This protein binds this small molecule.
Small molecule (SMILES): CC(C)CCCCCCC(=O)O

Binding-site contacts:
Ligand atom CAK contacts residue OMY6 of chain 1.L at 4.2 Å.
Ligand atom CAL contacts residue N1L1 of chain 1.WA at 2.5 Å.
Ligand atom CAL contacts residue OMY6 of chain 1.L at 4.3 Å.
Ligand atom CAG contacts residue OMY6 of chain 1.L at 4.3 Å.
Ligand atom CAK contacts residue N1L1 of chain 1.WA at 3.7 Å.
Ligand atom O contacts residue OMY6 of chain 1.L at 4.4 Å.
Ligand atom C contacts residue OMY6 of chain 1.L at 3.8 Å.
Ligand atom O contacts residue N1L1 of chain 1.WA at 2.3 Å (h-bond).
Ligand atom C contacts residue N1L1 of chain 1.WA at 1.4 Å.
Ligand atom O contacts residue GHP4 of chain 1.L at 3.2 Å (h-bond).
Ligand atom C contacts residue GHP4 of chain 1.L at 3.3 Å.
Ligand atom CAI contacts residue OMY6 of chain 1.L at 3.8 Å.